Binding-site contacts:
Ligand atom O2 contacts residue FE21 of chain 1.J at 2.1 Å.
Ligand atom O2 contacts residue HIS137 of chain 1.B at 4.1 Å.
Ligand atom O1 contacts residue HIS137 of chain 1.B at 4.0 Å.
Ligand atom C5 contacts residue ILE149 of chain 1.B at 4.2 Å (hydrophobic).
Ligand atom O5 contacts residue HIS137 of chain 1.B at 3.6 Å.
Ligand atom C5 contacts residue ILE220 of chain 1.B at 4.2 Å (hydrophobic).
Ligand atom O4 contacts residue ILE149 of chain 1.B at 3.8 Å.
Ligand atom O4 contacts residue ARG218 of chain 1.B at 2.8 Å (salt-bridge).
Ligand atom O3 contacts residue THR209 of chain 1.B at 3.4 Å.
Ligand atom C2 contacts residue HIS207 of chain 1.B at 4.2 Å.
Ligand atom O2 contacts residue LYS1 of chain 1.I at 4.1 Å.
Ligand atom O5 contacts residue HIS140 of chain 1.B at 3.0 Å.
Ligand atom O4 contacts residue TYR198 of chain 1.B at 2.5 Å (h-bond).
Ligand atom O2 contacts residue HIS140 of chain 1.B at 3.8 Å.
Ligand atom C3 contacts residue HIS137 of chain 1.B at 3.5 Å.
Ligand atom O1 contacts residue ASN222 of chain 1.B at 2.8 Å (h-bond).
Ligand atom O4 contacts residue LEU163 of chain 1.B at 4.1 Å.
Ligand atom O1 contacts residue FE21 of chain 1.J at 4.1 Å.
Ligand atom C4 contacts residue LEU163 of chain 1.B at 4.2 Å (hydrophobic).
Ligand atom O5 contacts residue HIS207 of chain 1.B at 3.3 Å (h-bond).
Ligand atom C4 contacts residue TYR198 of chain 1.B at 3.1 Å (hydrophobic).
Ligand atom C2 contacts residue HIS137 of chain 1.B at 3.5 Å.
Ligand atom C5 contacts residue TYR198 of chain 1.B at 3.2 Å (hydrophobic).
Ligand atom C5 contacts residue ARG218 of chain 1.B at 3.4 Å.
Ligand atom C2 contacts residue HIS140 of chain 1.B at 4.0 Å.
Ligand atom C2 contacts residue FE21 of chain 1.J at 2.9 Å.
Ligand atom O4 contacts residue THR209 of chain 1.B at 4.1 Å.
Ligand atom C1 contacts residue ASN222 of chain 1.B at 3.2 Å.
Ligand atom C1 contacts residue ILE149 of chain 1.B at 4.2 Å (hydrophobic).
Ligand atom C1 contacts residue HIS137 of chain 1.B at 3.7 Å.
Ligand atom O5 contacts residue FE21 of chain 1.J at 2.3 Å.
Ligand atom O3 contacts residue ILE220 of chain 1.B at 3.8 Å.
Ligand atom O1 contacts residue ILE220 of chain 1.B at 3.9 Å.
Ligand atom O4 contacts residue ILE220 of chain 1.B at 4.0 Å.
Ligand atom O2 contacts residue ASN222 of chain 1.B at 3.0 Å (h-bond).
Ligand atom C5 contacts residue THR209 of chain 1.B at 3.7 Å.
Ligand atom C1 contacts residue FE21 of chain 1.J at 2.9 Å.
Ligand atom O3 contacts residue ARG218 of chain 1.B at 2.7 Å (salt-bridge).
Ligand atom O2 contacts residue HIS207 of chain 1.B at 4.1 Å.
Ligand atom O1 contacts residue ILE149 of chain 1.B at 3.9 Å.

Sequence of chain 1.B:
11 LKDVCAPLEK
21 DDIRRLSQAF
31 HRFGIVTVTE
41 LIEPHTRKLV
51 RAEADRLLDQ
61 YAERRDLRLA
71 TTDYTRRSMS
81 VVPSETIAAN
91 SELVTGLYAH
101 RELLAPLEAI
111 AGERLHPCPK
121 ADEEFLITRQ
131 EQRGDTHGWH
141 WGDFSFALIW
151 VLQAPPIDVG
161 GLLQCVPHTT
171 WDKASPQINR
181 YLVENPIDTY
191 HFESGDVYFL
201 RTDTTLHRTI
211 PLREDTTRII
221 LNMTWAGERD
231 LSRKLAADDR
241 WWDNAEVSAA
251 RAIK

The protein below binds the small molecule below.
Small molecule (SMILES): O=C(O)CCC(=O)C(=O)O